Sequence of chain 1.B:
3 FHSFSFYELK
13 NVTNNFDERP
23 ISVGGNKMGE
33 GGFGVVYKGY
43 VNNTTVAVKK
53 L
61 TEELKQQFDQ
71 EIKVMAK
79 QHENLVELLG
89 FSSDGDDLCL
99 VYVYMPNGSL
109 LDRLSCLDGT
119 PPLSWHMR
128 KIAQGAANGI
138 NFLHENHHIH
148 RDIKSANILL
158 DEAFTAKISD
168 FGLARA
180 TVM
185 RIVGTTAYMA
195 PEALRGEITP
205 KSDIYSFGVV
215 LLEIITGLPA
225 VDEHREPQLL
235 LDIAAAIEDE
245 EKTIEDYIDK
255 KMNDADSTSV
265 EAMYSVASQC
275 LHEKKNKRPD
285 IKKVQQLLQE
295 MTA

Binding-site contacts:
Ligand atom F3 contacts residue LYS51 of chain 1.B at 3.6 Å.
Ligand atom C18 contacts residue PRO104 of chain 1.B at 3.5 Å (hydrophobic).
Ligand atom C3 contacts residue ALA49 of chain 1.B at 3.6 Å (hydrophobic).
Ligand atom O1 contacts residue TYR102 of chain 1.B at 3.6 Å.
Ligand atom C20 contacts residue THR118 of chain 1.B at 3.5 Å.
Ligand atom C4 contacts residue LEU156 of chain 1.B at 3.6 Å (hydrophobic).
Ligand atom O1 contacts residue ALA49 of chain 1.B at 3.4 Å.
Ligand atom F3 contacts residue VAL38 of chain 1.B at 3.1 Å.
Ligand atom C10 contacts residue MET103 of chain 1.B at 3.5 Å (hydrophobic).
Ligand atom C11 contacts residue MET30 of chain 1.B at 3.7 Å (hydrophobic).
Ligand atom N2 contacts residue LEU156 of chain 1.B at 3.7 Å.
Ligand atom C5 contacts residue VAL84 of chain 1.B at 3.5 Å (hydrophobic).
Ligand atom C8 contacts residue MET30 of chain 1.B at 3.7 Å (hydrophobic).
Ligand atom C13 contacts residue MET30 of chain 1.B at 3.8 Å (hydrophobic).
Ligand atom C2 contacts residue LEU156 of chain 1.B at 3.5 Å (hydrophobic).
Ligand atom C10 contacts residue GLY106 of chain 1.B at 3.5 Å.
Ligand atom C14 contacts residue MET103 of chain 1.B at 3.5 Å (hydrophobic).
Ligand atom C19 contacts residue PRO104 of chain 1.B at 3.3 Å (hydrophobic).
Ligand atom F2 contacts residue ASP167 of chain 1.B at 3.7 Å.
Ligand atom O1 contacts residue MET103 of chain 1.B at 3.0 Å (h-bond).
Ligand atom F1 contacts residue TYR100 of chain 1.B at 3.8 Å.
Ligand atom C1 contacts residue VAL84 of chain 1.B at 3.4 Å (hydrophobic).
Ligand atom C12 contacts residue MET30 of chain 1.B at 3.3 Å (hydrophobic).
Ligand atom O3 contacts residue PRO104 of chain 1.B at 3.4 Å (h-bond).
Ligand atom C14 contacts residue TYR102 of chain 1.B at 3.3 Å (hydrophobic).
Ligand atom C7 contacts residue LEU156 of chain 1.B at 3.8 Å (hydrophobic).
Ligand atom O3 contacts residue ARG111 of chain 1.B at 2.9 Å (salt-bridge).
Ligand atom C3 contacts residue LEU156 of chain 1.B at 3.2 Å (hydrophobic).
Ligand atom N1 contacts residue LEU156 of chain 1.B at 3.3 Å.
Ligand atom C2 contacts residue VAL101 of chain 1.B at 3.4 Å (hydrophobic).
Ligand atom C16 contacts residue LEU156 of chain 1.B at 3.7 Å (hydrophobic).
Ligand atom F1 contacts residue ASP167 of chain 1.B at 3.6 Å.
Ligand atom C9 contacts residue MET103 of chain 1.B at 3.1 Å (hydrophobic).
Ligand atom N5 contacts residue PRO104 of chain 1.B at 3.7 Å.
Ligand atom O3 contacts residue ASN105 of chain 1.B at 3.5 Å.
Ligand atom C5 contacts residue TYR100 of chain 1.B at 3.4 Å (hydrophobic).
Ligand atom C11 contacts residue GLY106 of chain 1.B at 3.7 Å.
Ligand atom C7 contacts residue ALA49 of chain 1.B at 3.6 Å (hydrophobic).
Ligand atom O3 contacts residue GLY106 of chain 1.B at 3.5 Å (h-bond).
Ligand atom C1 contacts residue TYR100 of chain 1.B at 3.2 Å (hydrophobic).

The protein below binds the small molecule below.
Small molecule (SMILES): CCOc1cc2nn(CC(=O)N3CCN(C)CC3)cc2cc1NC(=O)c1cccc(C(F)(F)F)n1